Sequence of chain 1.B:
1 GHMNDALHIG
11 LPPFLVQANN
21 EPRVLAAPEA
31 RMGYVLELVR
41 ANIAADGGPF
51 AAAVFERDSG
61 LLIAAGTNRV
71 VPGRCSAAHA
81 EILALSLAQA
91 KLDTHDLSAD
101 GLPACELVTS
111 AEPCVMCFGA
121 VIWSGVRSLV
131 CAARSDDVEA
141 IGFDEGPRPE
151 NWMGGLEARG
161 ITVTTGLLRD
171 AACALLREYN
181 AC

Binding-site contacts:
Ligand atom NAB contacts residue PHE143 of chain 1.B at 3.9 Å.
Ligand atom NAE contacts residue GLU81 of chain 1.B at 4.5 Å.
Ligand atom NAA contacts residue PHE50 of chain 1.B at 4.1 Å.
Ligand atom CAH contacts residue HIS79 of chain 1.B at 3.9 Å.
Ligand atom CAG contacts residue GLU145 of chain 1.B at 3.5 Å.
Ligand atom CAI contacts residue ASN68 of chain 1.B at 3.7 Å.
Ligand atom NAA contacts residue GLU81 of chain 1.B at 4.1 Å.
Ligand atom NAD contacts residue ASP144 of chain 1.B at 4.1 Å.
Ligand atom CAI contacts residue PHE50 of chain 1.B at 4.0 Å (hydrophobic).
Ligand atom NAD contacts residue VAL138 of chain 1.B at 4.1 Å.
Ligand atom NAE contacts residue PHE50 of chain 1.B at 3.8 Å.
Ligand atom NAA contacts residue GLU145 of chain 1.B at 3.2 Å (salt-bridge).
Ligand atom NAB contacts residue ASP144 of chain 1.B at 2.6 Å (salt-bridge).
Ligand atom CAH contacts residue CYS114 of chain 1.B at 4.3 Å (hydrophobic).
Ligand atom NAA contacts residue PRO113 of chain 1.B at 4.4 Å.
Ligand atom NAA contacts residue CYS114 of chain 1.B at 4.2 Å.
Ligand atom NAF contacts residue PHE143 of chain 1.B at 4.3 Å.
Ligand atom NAA contacts residue GLU112 of chain 1.B at 3.0 Å (salt-bridge).
Ligand atom CAI contacts residue HIS79 of chain 1.B at 3.6 Å.
Ligand atom CAG contacts residue VAL138 of chain 1.B at 4.5 Å (hydrophobic).
Ligand atom NAE contacts residue HIS79 of chain 1.B at 4.2 Å.
Ligand atom CAH contacts residue GLU145 of chain 1.B at 4.1 Å.
Ligand atom OAC contacts residue HIS79 of chain 1.B at 3.4 Å.
Ligand atom NAD contacts residue GLU145 of chain 1.B at 3.0 Å (salt-bridge).
Ligand atom NAF contacts residue ASN68 of chain 1.B at 4.3 Å.
Ligand atom CAH contacts residue PHE143 of chain 1.B at 4.1 Å (hydrophobic).
Ligand atom OAC contacts residue ASN68 of chain 1.B at 2.5 Å (h-bond).
Ligand atom OAC contacts residue PHE50 of chain 1.B at 3.8 Å.
Ligand atom NAB contacts residue GLU145 of chain 1.B at 4.4 Å.
Ligand atom CAG contacts residue PHE50 of chain 1.B at 4.2 Å (hydrophobic).
Ligand atom NAB contacts residue CYS114 of chain 1.B at 4.5 Å.
Ligand atom CAG contacts residue GLU112 of chain 1.B at 4.3 Å.
Ligand atom NAB contacts residue HIS79 of chain 1.B at 4.3 Å.
Ligand atom NAE contacts residue ASN68 of chain 1.B at 4.4 Å.
Ligand atom NAF contacts residue HIS79 of chain 1.B at 3.4 Å.
Ligand atom NAA contacts residue VAL138 of chain 1.B at 4.3 Å.
Ligand atom NAD contacts residue CYS114 of chain 1.B at 4.0 Å.
Ligand atom CAH contacts residue ASP144 of chain 1.B at 3.7 Å.
Ligand atom NAA contacts residue ALA111 of chain 1.B at 4.1 Å.

This small molecule binds to this protein.
Small molecule (SMILES): Nc1nc(N)nc(O)n1